Binding-site contacts:
Ligand atom OG contacts residue ARG35 of chain 18.C at 4.2 Å.
Ligand atom N contacts residue ARG35 of chain 18.C at 4.1 Å.
Ligand atom C contacts residue ARG35 of chain 18.C at 3.7 Å.
Ligand atom CD2 contacts residue ARG29 of chain 18.C at 3.8 Å.
Ligand atom N contacts residue ARG35 of chain 18.C at 4.1 Å.
Ligand atom O contacts residue ARG29 of chain 18.C at 3.0 Å (salt-bridge).
Ligand atom CA contacts residue ASP243 of chain 18.C at 3.3 Å.
Ligand atom CG1 contacts residue ASP243 of chain 18.C at 3.3 Å.
Ligand atom C contacts residue ARG36 of chain 18.C at 3.2 Å.
Ligand atom C contacts residue ASP243 of chain 18.C at 4.4 Å.
Ligand atom CG2 contacts residue GLU245 of chain 18.C at 3.4 Å.
Ligand atom CB contacts residue ARG35 of chain 18.C at 3.4 Å.
Ligand atom CG2 contacts residue ARG35 of chain 18.C at 3.9 Å.
Ligand atom C contacts residue PRO43 of chain 18.C at 4.5 Å (hydrophobic).
Ligand atom O contacts residue ARG35 of chain 18.C at 2.9 Å (salt-bridge).
Ligand atom OG contacts residue PHE244 of chain 18.C at 3.7 Å.
Ligand atom CA contacts residue ARG35 of chain 18.C at 4.5 Å.
Ligand atom C contacts residue ASP243 of chain 18.C at 3.5 Å.
Ligand atom CB contacts residue ASP243 of chain 18.C at 4.2 Å.
Ligand atom O contacts residue ARG29 of chain 18.C at 4.2 Å.
Ligand atom N contacts residue ASP243 of chain 18.C at 3.3 Å (salt-bridge).
Ligand atom CA contacts residue ASP243 of chain 18.C at 4.2 Å.
Ligand atom O contacts residue ASP243 of chain 18.C at 4.3 Å.
Ligand atom O contacts residue ARG36 of chain 18.C at 2.9 Å (salt-bridge).
Ligand atom CG1 contacts residue ARG35 of chain 18.C at 4.4 Å.
Ligand atom CG2 contacts residue PRO43 of chain 18.C at 4.3 Å (hydrophobic).
Ligand atom O contacts residue ASP243 of chain 18.C at 4.3 Å.
Ligand atom O contacts residue ARG35 of chain 18.C at 3.3 Å (salt-bridge).
Ligand atom O contacts residue PRO43 of chain 18.C at 3.7 Å.
Ligand atom C contacts residue ARG29 of chain 18.C at 3.9 Å.
Ligand atom O contacts residue ILE25 of chain 18.C at 3.8 Å.
Ligand atom CA contacts residue ARG29 of chain 18.C at 4.2 Å.
Ligand atom O contacts residue PHE37 of chain 18.C at 3.8 Å.
Ligand atom CB contacts residue ASP243 of chain 18.C at 3.9 Å.
Ligand atom N contacts residue ASP243 of chain 18.C at 3.8 Å.
Ligand atom CD1 contacts residue ARG29 of chain 18.C at 3.6 Å.
Ligand atom CG2 contacts residue ARG36 of chain 18.C at 3.8 Å.
Ligand atom N contacts residue ARG35 of chain 18.C at 4.4 Å.
Ligand atom CB contacts residue ARG35 of chain 18.C at 3.8 Å.
Ligand atom C contacts residue ARG35 of chain 18.C at 3.5 Å.

This protein binds this small molecule.
Small molecule (SMILES): CC[C@H](C)[C@H](NC(=O)[C@H](CC(C)C)NC(=O)[C@H](CO)NC(=O)CNC(=O)[C@@H](NC(=O)[C@@H](N)[C@@H](C)O)C(C)C)C(=O)N[C@H](C=O)CCC(N)=O

Sequence of chain 18.C:
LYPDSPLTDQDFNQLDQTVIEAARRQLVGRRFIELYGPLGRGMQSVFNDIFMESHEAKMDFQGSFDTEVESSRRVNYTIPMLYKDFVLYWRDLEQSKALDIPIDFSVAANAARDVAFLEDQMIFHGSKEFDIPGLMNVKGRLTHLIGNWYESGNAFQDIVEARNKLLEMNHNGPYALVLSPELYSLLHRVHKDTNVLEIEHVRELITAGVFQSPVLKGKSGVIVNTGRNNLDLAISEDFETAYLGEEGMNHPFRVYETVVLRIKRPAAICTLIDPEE